Binding-site contacts:
Ligand atom OXT contacts residue ZN1 of chain 1.D at 3.6 Å.
Ligand atom OXT contacts residue AKG1 of chain 1.B at 3.8 Å.
Ligand atom CD contacts residue GLU58 of chain 1.A at 3.6 Å.
Ligand atom NE contacts residue TRP130 of chain 1.A at 4.0 Å.
Ligand atom C contacts residue ASP143 of chain 1.A at 3.8 Å.
Ligand atom C contacts residue ZN1 of chain 1.D at 4.0 Å.
Ligand atom CAA contacts residue TYR63 of chain 1.A at 4.1 Å (hydrophobic).
Ligand atom CG contacts residue GLN95 of chain 1.A at 3.7 Å.
Ligand atom NH1 contacts residue TYR63 of chain 1.A at 3.9 Å.
Ligand atom NH2 contacts residue SER138 of chain 1.A at 2.8 Å (h-bond).
Ligand atom NH1 contacts residue TYR92 of chain 1.A at 3.6 Å.
Ligand atom C contacts residue HIS141 of chain 1.A at 3.4 Å.
Ligand atom CD contacts residue TRP130 of chain 1.A at 4.1 Å (hydrophobic).
Ligand atom CG contacts residue TYR63 of chain 1.A at 3.6 Å (hydrophobic).
Ligand atom CAA contacts residue SER138 of chain 1.A at 3.2 Å.
Ligand atom CZ contacts residue SER138 of chain 1.A at 3.8 Å.
Ligand atom NH1 contacts residue GLU58 of chain 1.A at 2.7 Å (salt-bridge).
Ligand atom CZ contacts residue TYR63 of chain 1.A at 3.6 Å (hydrophobic).
Ligand atom O contacts residue ZN1 of chain 1.D at 3.4 Å.
Ligand atom CZ contacts residue TRP130 of chain 1.A at 3.8 Å (hydrophobic).
Ligand atom C contacts residue GLN95 of chain 1.A at 3.5 Å.
Ligand atom NH1 contacts residue SER138 of chain 1.A at 3.9 Å.
Ligand atom CB contacts residue GLN95 of chain 1.A at 3.0 Å.
Ligand atom CAA contacts residue HIS141 of chain 1.A at 3.8 Å.
Ligand atom O contacts residue GLN95 of chain 1.A at 3.2 Å (h-bond).
Ligand atom NE contacts residue GLU58 of chain 1.A at 3.0 Å (salt-bridge).
Ligand atom O contacts residue TRP234 of chain 1.A at 3.6 Å.
Ligand atom NH2 contacts residue TRP130 of chain 1.A at 3.5 Å.
Ligand atom OXT contacts residue HIS141 of chain 1.A at 2.5 Å (h-bond).
Ligand atom CA contacts residue GLN95 of chain 1.A at 3.2 Å.
Ligand atom NH1 contacts residue ALA94 of chain 1.A at 4.1 Å.
Ligand atom CZ contacts residue GLU58 of chain 1.A at 3.4 Å.
Ligand atom CAA contacts residue TRP130 of chain 1.A at 3.4 Å (hydrophobic).
Ligand atom NE contacts residue TYR63 of chain 1.A at 3.9 Å.
Ligand atom NE contacts residue ALA94 of chain 1.A at 4.0 Å.
Ligand atom NH2 contacts residue TYR63 of chain 1.A at 3.9 Å.
Ligand atom CAA contacts residue AKG1 of chain 1.B at 3.7 Å.
Ligand atom O contacts residue HIS141 of chain 1.A at 3.6 Å.
Ligand atom CD contacts residue GLN95 of chain 1.A at 3.4 Å.
Ligand atom O contacts residue ASP143 of chain 1.A at 3.1 Å (salt-bridge).

Sequence of chain 1.A:
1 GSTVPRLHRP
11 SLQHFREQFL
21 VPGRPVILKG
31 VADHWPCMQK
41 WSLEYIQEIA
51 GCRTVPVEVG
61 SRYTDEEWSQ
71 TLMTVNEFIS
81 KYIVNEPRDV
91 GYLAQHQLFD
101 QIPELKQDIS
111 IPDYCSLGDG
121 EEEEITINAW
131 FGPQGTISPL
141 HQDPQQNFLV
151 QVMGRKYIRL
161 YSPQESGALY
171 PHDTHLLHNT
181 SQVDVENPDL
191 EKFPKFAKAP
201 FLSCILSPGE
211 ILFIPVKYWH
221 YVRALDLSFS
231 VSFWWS

This protein binds this small molecule.
Small molecule (SMILES): [H]/N=C(/NC)NCCC[C@H](N)C(=O)O